Sequence of chain 58.E:
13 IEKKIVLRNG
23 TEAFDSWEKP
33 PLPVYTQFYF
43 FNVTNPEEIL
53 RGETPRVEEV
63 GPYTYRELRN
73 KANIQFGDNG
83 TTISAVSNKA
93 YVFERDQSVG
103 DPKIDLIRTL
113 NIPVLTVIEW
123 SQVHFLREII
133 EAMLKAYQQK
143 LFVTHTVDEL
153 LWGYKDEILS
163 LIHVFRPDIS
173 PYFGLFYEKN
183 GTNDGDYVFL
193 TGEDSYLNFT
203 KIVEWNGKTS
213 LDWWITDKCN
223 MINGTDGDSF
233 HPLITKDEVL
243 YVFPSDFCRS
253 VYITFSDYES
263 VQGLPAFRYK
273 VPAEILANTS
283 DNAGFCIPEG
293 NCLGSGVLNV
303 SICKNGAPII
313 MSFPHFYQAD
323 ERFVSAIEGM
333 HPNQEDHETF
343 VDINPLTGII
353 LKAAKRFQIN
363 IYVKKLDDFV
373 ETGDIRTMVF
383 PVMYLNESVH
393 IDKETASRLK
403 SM

Binding-site contacts:
Ligand atom C8 contacts residue ASN182 of chain 58.E at 4.3 Å.
Ligand atom C5 contacts residue ASN182 of chain 58.E at 3.6 Å.
Ligand atom O7 contacts residue LEU70 of chain 58.E at 3.7 Å.
Ligand atom C2 contacts residue ASN182 of chain 58.E at 2.5 Å.
Ligand atom O5 contacts residue ASN182 of chain 58.E at 2.4 Å (h-bond).
Ligand atom C8 contacts residue TYR93 of chain 58.E at 4.4 Å (hydrophobic).
Ligand atom O7 contacts residue VAL94 of chain 58.E at 3.5 Å.
Ligand atom C1 contacts residue TYR93 of chain 58.E at 3.8 Å (hydrophobic).
Ligand atom C8 contacts residue TRP154 of chain 58.E at 3.6 Å (hydrophobic).
Ligand atom O3 contacts residue VAL94 of chain 58.E at 4.5 Å.
Ligand atom C2 contacts residue VAL94 of chain 58.E at 4.3 Å (hydrophobic).
Ligand atom C7 contacts residue TRP154 of chain 58.E at 4.5 Å (hydrophobic).
Ligand atom C4 contacts residue ASN182 of chain 58.E at 4.3 Å.
Ligand atom C7 contacts residue TYR93 of chain 58.E at 4.3 Å (hydrophobic).
Ligand atom O7 contacts residue TRP154 of chain 58.E at 4.5 Å.
Ligand atom O7 contacts residue ASN182 of chain 58.E at 2.9 Å (h-bond).
Ligand atom C3 contacts residue ASN182 of chain 58.E at 3.8 Å.
Ligand atom C8 contacts residue ASP150 of chain 58.E at 4.3 Å.
Ligand atom C1 contacts residue ASN182 of chain 58.E at 1.4 Å.
Ligand atom N2 contacts residue TYR93 of chain 58.E at 3.3 Å (h-bond).
Ligand atom C3 contacts residue VAL94 of chain 58.E at 4.4 Å (hydrophobic).
Ligand atom C2 contacts residue TYR93 of chain 58.E at 3.8 Å (hydrophobic).
Ligand atom C7 contacts residue ASN182 of chain 58.E at 3.1 Å.
Ligand atom O4 contacts residue VAL94 of chain 58.E at 3.7 Å.
Ligand atom C3 contacts residue TYR93 of chain 58.E at 3.8 Å (hydrophobic).
Ligand atom N2 contacts residue ASN182 of chain 58.E at 2.9 Å (h-bond).

A small-molecule ligand and the protein it binds are described below.
Small molecule (SMILES): CC(=O)N[C@H]1[C@H](O[C@H]2[C@H](O)[C@@H](NC(C)=O)CO[C@@H]2CO)O[C@H](CO)[C@@H](O)[C@@H]1O